Sequence of chain 9.C:
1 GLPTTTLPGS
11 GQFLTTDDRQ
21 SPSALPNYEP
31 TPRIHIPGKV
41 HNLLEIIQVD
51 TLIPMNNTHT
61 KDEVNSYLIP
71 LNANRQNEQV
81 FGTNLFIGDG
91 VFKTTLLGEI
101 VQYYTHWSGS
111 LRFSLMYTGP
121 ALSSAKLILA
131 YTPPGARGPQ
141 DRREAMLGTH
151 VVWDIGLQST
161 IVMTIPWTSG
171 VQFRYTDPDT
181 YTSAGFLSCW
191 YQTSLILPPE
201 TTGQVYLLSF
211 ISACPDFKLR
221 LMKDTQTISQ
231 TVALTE

Sequence of chain 10.C:
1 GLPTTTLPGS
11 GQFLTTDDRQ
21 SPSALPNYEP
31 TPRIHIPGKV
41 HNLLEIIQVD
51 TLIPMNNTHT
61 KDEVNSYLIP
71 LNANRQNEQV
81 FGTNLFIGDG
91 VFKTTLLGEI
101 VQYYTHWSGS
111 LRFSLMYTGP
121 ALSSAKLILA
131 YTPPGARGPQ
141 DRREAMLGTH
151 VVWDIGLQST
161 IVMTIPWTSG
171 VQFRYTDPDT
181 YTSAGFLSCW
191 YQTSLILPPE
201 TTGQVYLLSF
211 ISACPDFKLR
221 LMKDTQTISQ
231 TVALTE

Sequence of chain 9.A:
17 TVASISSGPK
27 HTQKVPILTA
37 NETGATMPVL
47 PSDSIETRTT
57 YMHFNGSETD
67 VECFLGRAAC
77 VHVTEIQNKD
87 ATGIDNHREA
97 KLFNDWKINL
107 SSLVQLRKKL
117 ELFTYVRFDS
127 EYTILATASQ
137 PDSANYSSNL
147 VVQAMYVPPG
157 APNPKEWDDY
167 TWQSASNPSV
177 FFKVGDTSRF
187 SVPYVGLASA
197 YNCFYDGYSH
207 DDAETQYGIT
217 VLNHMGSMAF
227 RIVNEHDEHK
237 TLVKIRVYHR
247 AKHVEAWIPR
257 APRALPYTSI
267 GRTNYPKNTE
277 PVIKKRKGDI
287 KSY

Binding-site contacts:
Ligand atom CL1 contacts residue TYR152 of chain 9.A at 3.9 Å.
Ligand atom O1B contacts residue VAL188 of chain 9.A at 3.7 Å.
Ligand atom C2B contacts residue MET224 of chain 9.A at 4.0 Å (hydrophobic).
Ligand atom N3A contacts residue ALA24 of chain 9.C at 3.8 Å.
Ligand atom C4 contacts residue LEU106 of chain 9.A at 3.9 Å (hydrophobic).
Ligand atom C3 contacts residue LEU106 of chain 9.A at 3.8 Å (hydrophobic).
Ligand atom N3A contacts residue PRO174 of chain 9.A at 3.3 Å (h-bond).
Ligand atom C5A contacts residue ALA150 of chain 9.A at 3.5 Å (hydrophobic).
Ligand atom C4A contacts residue SER175 of chain 9.A at 3.8 Å.
Ligand atom CL2 contacts residue ILE104 of chain 9.A at 3.5 Å.
Ligand atom CL1 contacts residue VAL188 of chain 9.A at 3.7 Å.
Ligand atom C2A contacts residue PHE186 of chain 9.A at 3.8 Å (hydrophobic).
Ligand atom C5 contacts residue TYR128 of chain 9.A at 3.8 Å (hydrophobic).
Ligand atom C6B contacts residue TYR152 of chain 9.A at 3.9 Å (hydrophobic).
Ligand atom CL2 contacts residue TYR128 of chain 9.A at 3.2 Å.
Ligand atom C4A contacts residue ALA150 of chain 9.A at 4.0 Å (hydrophobic).
Ligand atom C5A contacts residue VAL176 of chain 9.A at 3.5 Å (hydrophobic).
Ligand atom C3C contacts residue ILE104 of chain 9.A at 3.7 Å (hydrophobic).
Ligand atom C5B contacts residue TYR152 of chain 9.A at 3.7 Å (hydrophobic).
Ligand atom C4B contacts residue TYR152 of chain 9.A at 3.6 Å (hydrophobic).
Ligand atom O1A contacts residue PHE186 of chain 9.A at 3.4 Å.
Ligand atom C4B contacts residue PHE186 of chain 9.A at 3.9 Å (hydrophobic).
Ligand atom C2A contacts residue TYR152 of chain 9.A at 3.8 Å (hydrophobic).
Ligand atom CL1 contacts residue LEU25 of chain 9.C at 3.7 Å.
Ligand atom C2B contacts residue TYR128 of chain 9.A at 3.9 Å (hydrophobic).
Ligand atom C2C contacts residue VAL191 of chain 9.A at 4.0 Å (hydrophobic).
Ligand atom C3C contacts residue TYR152 of chain 9.A at 3.8 Å (hydrophobic).
Ligand atom N2 contacts residue MET221 of chain 9.A at 3.5 Å (h-bond).
Ligand atom C1C contacts residue TYR128 of chain 9.A at 3.3 Å (hydrophobic).
Ligand atom O1A contacts residue MET224 of chain 9.A at 3.5 Å (h-bond).
Ligand atom N3A contacts residue TYR152 of chain 9.A at 4.0 Å.
Ligand atom C31 contacts residue LEU106 of chain 9.A at 4.0 Å (hydrophobic).
Ligand atom C5A contacts residue PHE186 of chain 9.A at 4.0 Å (hydrophobic).
Ligand atom O1 contacts residue ILE104 of chain 9.A at 3.4 Å.
Ligand atom O1 contacts residue MET221 of chain 9.A at 3.5 Å (h-bond).
Ligand atom C3B contacts residue MET224 of chain 9.A at 3.6 Å (hydrophobic).
Ligand atom C4A contacts residue PRO174 of chain 9.A at 3.0 Å (hydrophobic).
Ligand atom C3B contacts residue PHE186 of chain 9.A at 3.9 Å (hydrophobic).
Ligand atom CL2 contacts residue MET224 of chain 9.A at 3.4 Å.
Ligand atom C1B contacts residue VAL188 of chain 9.A at 4.0 Å (hydrophobic).

The protein below binds the small molecule below.
Small molecule (SMILES): Cc1cc(CCCOc2c(Cl)cc(C3=NCCO3)cc2Cl)on1